A protein and the small-molecule ligand that binds it are described below.
Small molecule (SMILES): c1cn2cc(-c3ccc4cn[nH]c4c3)nc(Nc3ccc(N4CCOCC4)cc3)c2n1

Binding-site contacts:
Ligand atom C25 contacts residue SER27 of chain 1.A at 3.4 Å.
Ligand atom C09 contacts residue ALA99 of chain 1.A at 3.0 Å (hydrophobic).
Ligand atom N16 contacts residue LEU149 of chain 1.A at 3.1 Å.
Ligand atom C18 contacts residue LEU149 of chain 1.A at 3.8 Å (hydrophobic).
Ligand atom C09 contacts residue GLU100 of chain 1.A at 3.1 Å.
Ligand atom C31 contacts residue LEU25 of chain 1.A at 3.8 Å (hydrophobic).
Ligand atom N16 contacts residue ALA48 of chain 1.A at 3.8 Å.
Ligand atom C20 contacts residue LEU149 of chain 1.A at 3.1 Å (hydrophobic).
Ligand atom C08 contacts residue GLU100 of chain 1.A at 3.0 Å.
Ligand atom N19 contacts residue ALA48 of chain 1.A at 3.7 Å.
Ligand atom N19 contacts residue LEU149 of chain 1.A at 3.6 Å.
Ligand atom N26 contacts residue PHE30 of chain 1.A at 3.7 Å.
Ligand atom N13 contacts residue LEU149 of chain 1.A at 3.7 Å.
Ligand atom N19 contacts residue ALA99 of chain 1.A at 3.0 Å (h-bond).
Ligand atom C28 contacts residue ASP160 of chain 1.A at 3.9 Å.
Ligand atom C02 contacts residue LEU25 of chain 1.A at 3.6 Å (hydrophobic).
Ligand atom C17 contacts residue MET96 of chain 1.A at 3.7 Å (hydrophobic).
Ligand atom C10 contacts residue ALA99 of chain 1.A at 3.3 Å (hydrophobic).
Ligand atom C22 contacts residue VAL33 of chain 1.A at 3.9 Å (hydrophobic).
Ligand atom C12 contacts residue LEU149 of chain 1.A at 3.5 Å (hydrophobic).
Ligand atom C10 contacts residue GLY102 of chain 1.A at 3.5 Å.
Ligand atom C24 contacts residue VAL33 of chain 1.A at 3.8 Å (hydrophobic).
Ligand atom C12 contacts residue ALA99 of chain 1.A at 3.8 Å (hydrophobic).
Ligand atom C14 contacts residue LEU149 of chain 1.A at 3.6 Å (hydrophobic).
Ligand atom C09 contacts residue GLY102 of chain 1.A at 3.3 Å.
Ligand atom C18 contacts residue ALA99 of chain 1.A at 3.6 Å (hydrophobic).
Ligand atom C18 contacts residue GLU97 of chain 1.A at 3.1 Å.
Ligand atom C08 contacts residue GLY102 of chain 1.A at 3.5 Å.
Ligand atom C30 contacts residue PRO103 of chain 1.A at 3.8 Å (hydrophobic).
Ligand atom C31 contacts residue PRO103 of chain 1.A at 3.7 Å (hydrophobic).
Ligand atom C15 contacts residue LEU149 of chain 1.A at 3.4 Å (hydrophobic).
Ligand atom N19 contacts residue GLU97 of chain 1.A at 3.8 Å.
Ligand atom N11 contacts residue ALA99 of chain 1.A at 2.8 Å (h-bond).
Ligand atom N26 contacts residue ASP160 of chain 1.A at 3.8 Å.
Ligand atom N27 contacts residue ASP160 of chain 1.A at 3.0 Å (salt-bridge).
Ligand atom C30 contacts residue LEU25 of chain 1.A at 3.8 Å (hydrophobic).
Ligand atom C17 contacts residue LEU149 of chain 1.A at 3.5 Å (hydrophobic).
Ligand atom C20 contacts residue ALA48 of chain 1.A at 3.6 Å (hydrophobic).
Ligand atom C29 contacts residue ASP160 of chain 1.A at 3.6 Å.
Ligand atom C23 contacts residue GLY26 of chain 1.A at 3.8 Å.

Sequence of chain 1.A:
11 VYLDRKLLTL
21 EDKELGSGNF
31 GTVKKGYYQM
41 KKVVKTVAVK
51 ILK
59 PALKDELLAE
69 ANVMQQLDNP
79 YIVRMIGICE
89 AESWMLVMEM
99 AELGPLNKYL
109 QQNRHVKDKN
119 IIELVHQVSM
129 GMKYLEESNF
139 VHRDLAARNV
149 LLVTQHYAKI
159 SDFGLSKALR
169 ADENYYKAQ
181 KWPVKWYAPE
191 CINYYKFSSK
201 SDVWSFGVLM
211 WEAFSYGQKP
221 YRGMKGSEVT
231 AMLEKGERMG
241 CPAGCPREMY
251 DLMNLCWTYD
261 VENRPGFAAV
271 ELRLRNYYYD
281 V